Sequence of chain 3.A:
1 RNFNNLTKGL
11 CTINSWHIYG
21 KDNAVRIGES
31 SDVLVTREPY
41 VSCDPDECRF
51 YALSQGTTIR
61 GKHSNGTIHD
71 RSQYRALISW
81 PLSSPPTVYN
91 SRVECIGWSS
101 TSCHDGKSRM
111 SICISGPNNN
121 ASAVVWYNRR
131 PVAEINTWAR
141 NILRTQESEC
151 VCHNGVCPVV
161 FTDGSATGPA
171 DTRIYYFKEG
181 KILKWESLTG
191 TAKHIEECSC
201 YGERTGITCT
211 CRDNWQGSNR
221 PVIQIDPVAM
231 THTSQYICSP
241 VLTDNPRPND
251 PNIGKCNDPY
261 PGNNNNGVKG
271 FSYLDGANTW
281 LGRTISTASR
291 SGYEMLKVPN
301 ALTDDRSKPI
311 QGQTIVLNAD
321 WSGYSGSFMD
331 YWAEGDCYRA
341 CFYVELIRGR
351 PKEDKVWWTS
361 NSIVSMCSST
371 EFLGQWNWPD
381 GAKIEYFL

Binding-site contacts:
Ligand atom C2 contacts residue ASN65 of chain 3.A at 2.2 Å.
Ligand atom C1 contacts residue TRP357 of chain 3.A at 3.6 Å (hydrophobic).
Ligand atom C2 contacts residue TRP357 of chain 3.A at 4.0 Å (hydrophobic).
Ligand atom C8 contacts residue ASN65 of chain 3.A at 4.5 Å.
Ligand atom C1 contacts residue ASN65 of chain 3.A at 1.4 Å.
Ligand atom C3 contacts residue TRP357 of chain 3.A at 3.7 Å (hydrophobic).
Ligand atom C5 contacts residue ASN65 of chain 3.A at 3.6 Å.
Ligand atom C4 contacts residue ASN65 of chain 3.A at 4.1 Å.
Ligand atom C5 contacts residue TRP357 of chain 3.A at 4.1 Å (hydrophobic).
Ligand atom N2 contacts residue TRP357 of chain 3.A at 3.2 Å.
Ligand atom C7 contacts residue TRP357 of chain 3.A at 3.9 Å (hydrophobic).
Ligand atom O5 contacts residue ASN65 of chain 3.A at 2.4 Å (h-bond).
Ligand atom O7 contacts residue ASN65 of chain 3.A at 3.9 Å.
Ligand atom C7 contacts residue ASN65 of chain 3.A at 3.5 Å.
Ligand atom C8 contacts residue TRP357 of chain 3.A at 3.6 Å (hydrophobic).
Ligand atom C4 contacts residue TRP357 of chain 3.A at 4.4 Å (hydrophobic).
Ligand atom O5 contacts residue TRP357 of chain 3.A at 4.3 Å.
Ligand atom C3 contacts residue ASN65 of chain 3.A at 3.6 Å.
Ligand atom O4 contacts residue TRP357 of chain 3.A at 4.0 Å.
Ligand atom O3 contacts residue TRP357 of chain 3.A at 4.4 Å.
Ligand atom N2 contacts residue ASN65 of chain 3.A at 2.7 Å (h-bond).

This protein binds this small molecule.
Small molecule (SMILES): CC(=O)N[C@@H]1[C@@H](O)[C@H](O)[C@@H](CO)O[C@H]1O